Sequence of chain 1.B:
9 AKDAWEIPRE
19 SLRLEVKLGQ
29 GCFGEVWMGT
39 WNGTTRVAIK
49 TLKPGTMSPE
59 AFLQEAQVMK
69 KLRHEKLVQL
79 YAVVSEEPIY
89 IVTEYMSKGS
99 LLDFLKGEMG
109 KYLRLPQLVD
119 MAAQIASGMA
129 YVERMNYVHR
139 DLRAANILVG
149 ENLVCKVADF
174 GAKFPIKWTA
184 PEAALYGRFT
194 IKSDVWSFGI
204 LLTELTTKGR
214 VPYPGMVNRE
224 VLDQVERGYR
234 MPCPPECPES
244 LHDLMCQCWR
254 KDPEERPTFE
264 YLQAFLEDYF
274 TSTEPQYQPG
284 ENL

This small molecule binds to this protein.
Small molecule (SMILES): COc1ccc(Nc2ncnc(-c3cccnc3Nc3cc(NC(=O)c4ccc(CN5CCN(C)CC5)cc4)ccc3C)n2)cc1

Binding-site contacts:
Ligand atom N15 contacts residue MET94 of chain 1.B at 2.9 Å (h-bond).
Ligand atom N43 contacts residue VAL136 of chain 1.B at 3.0 Å (h-bond).
Ligand atom C2 contacts residue GLY97 of chain 1.B at 3.6 Å.
Ligand atom C44 contacts residue VAL136 of chain 1.B at 3.1 Å (hydrophobic).
Ligand atom C46 contacts residue HIS137 of chain 1.B at 3.6 Å.
Ligand atom O33 contacts residue ASP157 of chain 1.B at 3.1 Å (salt-bridge).
Ligand atom C28 contacts residue THR91 of chain 1.B at 3.7 Å.
Ligand atom N9 contacts residue TYR93 of chain 1.B at 3.4 Å.
Ligand atom N20 contacts residue PHE158 of chain 1.B at 3.7 Å.
Ligand atom C1 contacts residue TYR93 of chain 1.B at 3.5 Å (hydrophobic).
Ligand atom C34 contacts residue GLU63 of chain 1.B at 3.2 Å.
Ligand atom N30 contacts residue MET67 of chain 1.B at 3.4 Å (h-bond).
Ligand atom C42 contacts residue ASP157 of chain 1.B at 3.1 Å.
Ligand atom C41 contacts residue ASP157 of chain 1.B at 3.3 Å.
Ligand atom N9 contacts residue MET94 of chain 1.B at 2.8 Å (h-bond).
Ligand atom C46 contacts residue VAL136 of chain 1.B at 3.7 Å (hydrophobic).
Ligand atom C26 contacts residue GLU63 of chain 1.B at 3.0 Å.
Ligand atom C18 contacts residue VAL34 of chain 1.B at 3.6 Å (hydrophobic).
Ligand atom C46 contacts residue ARG138 of chain 1.B at 3.6 Å.
Ligand atom C14 contacts residue LEU146 of chain 1.B at 3.6 Å (hydrophobic).
Ligand atom C14 contacts residue MET94 of chain 1.B at 3.6 Å (hydrophobic).
Ligand atom C12 contacts residue LEU146 of chain 1.B at 3.6 Å (hydrophobic).
Ligand atom C31 contacts residue ASP157 of chain 1.B at 3.5 Å.
Ligand atom C31 contacts residue GLU63 of chain 1.B at 3.6 Å.
Ligand atom C19 contacts residue VAL34 of chain 1.B at 3.4 Å (hydrophobic).
Ligand atom N30 contacts residue ASP157 of chain 1.B at 3.5 Å (salt-bridge).
Ligand atom C29 contacts residue LYS48 of chain 1.B at 3.5 Å.
Ligand atom C42 contacts residue HIS137 of chain 1.B at 3.4 Å.
Ligand atom C1 contacts residue MET94 of chain 1.B at 3.3 Å (hydrophobic).
Ligand atom N13 contacts residue ALA46 of chain 1.B at 3.3 Å.
Ligand atom C19 contacts residue PHE158 of chain 1.B at 3.5 Å (hydrophobic).
Ligand atom C6 contacts residue MET94 of chain 1.B at 3.4 Å (hydrophobic).
Ligand atom N43 contacts residue HIS137 of chain 1.B at 3.3 Å (h-bond).
Ligand atom C14 contacts residue GLU92 of chain 1.B at 3.2 Å.
Ligand atom C45 contacts residue VAL136 of chain 1.B at 3.3 Å (hydrophobic).
Ligand atom N30 contacts residue GLU63 of chain 1.B at 2.6 Å (salt-bridge).
Ligand atom N13 contacts residue LEU146 of chain 1.B at 3.5 Å.
Ligand atom C14 contacts residue ALA46 of chain 1.B at 3.5 Å (hydrophobic).
Ligand atom O33 contacts residue ALA156 of chain 1.B at 3.4 Å.
Ligand atom C25 contacts residue GLU63 of chain 1.B at 3.1 Å.